Binding-site contacts:
Ligand atom O7 contacts residue GLN328 of chain 1.D at 3.0 Å (h-bond).
Ligand atom C2 contacts residue GLN328 of chain 1.D at 3.2 Å.
Ligand atom C5 contacts residue ASN346 of chain 1.D at 3.2 Å.
Ligand atom C2 contacts residue ASN335 of chain 1.D at 4.0 Å.
Ligand atom C4 contacts residue ASN335 of chain 1.D at 3.7 Å.
Ligand atom C4 contacts residue ASN346 of chain 1.D at 4.1 Å.
Ligand atom O5 contacts residue ASN346 of chain 1.D at 1.9 Å (h-bond).
Ligand atom O3 contacts residue GLN328 of chain 1.D at 3.3 Å (h-bond).
Ligand atom C3 contacts residue GLN328 of chain 1.D at 3.7 Å.
Ligand atom C8 contacts residue GLN328 of chain 1.D at 4.3 Å.
Ligand atom C1 contacts residue GLN328 of chain 1.D at 4.2 Å.
Ligand atom C2 contacts residue ASN346 of chain 1.D at 2.9 Å.
Ligand atom C7 contacts residue ASN346 of chain 1.D at 4.4 Å.
Ligand atom C6 contacts residue ASN335 of chain 1.D at 3.4 Å.
Ligand atom C3 contacts residue ASN335 of chain 1.D at 4.5 Å.
Ligand atom N2 contacts residue ASN346 of chain 1.D at 3.6 Å (h-bond).
Ligand atom C1 contacts residue ASN346 of chain 1.D at 1.5 Å.
Ligand atom O7 contacts residue ASN346 of chain 1.D at 4.4 Å.
Ligand atom C6 contacts residue ASN346 of chain 1.D at 4.1 Å.
Ligand atom N2 contacts residue GLN328 of chain 1.D at 3.7 Å.
Ligand atom O5 contacts residue ASN335 of chain 1.D at 2.8 Å (h-bond).
Ligand atom C3 contacts residue ASN346 of chain 1.D at 4.0 Å.
Ligand atom C5 contacts residue ASN335 of chain 1.D at 3.4 Å.
Ligand atom C4 contacts residue GLN328 of chain 1.D at 4.2 Å.
Ligand atom O6 contacts residue ASN335 of chain 1.D at 2.7 Å (h-bond).
Ligand atom C1 contacts residue ASN335 of chain 1.D at 3.6 Å.
Ligand atom C7 contacts residue GLN328 of chain 1.D at 3.4 Å.

This small molecule binds to this protein.
Small molecule (SMILES): CC(=O)N[C@@H]1[C@@H](O)[C@H](O)[C@@H](CO)O[C@H]1O

Sequence of chain 1.D:
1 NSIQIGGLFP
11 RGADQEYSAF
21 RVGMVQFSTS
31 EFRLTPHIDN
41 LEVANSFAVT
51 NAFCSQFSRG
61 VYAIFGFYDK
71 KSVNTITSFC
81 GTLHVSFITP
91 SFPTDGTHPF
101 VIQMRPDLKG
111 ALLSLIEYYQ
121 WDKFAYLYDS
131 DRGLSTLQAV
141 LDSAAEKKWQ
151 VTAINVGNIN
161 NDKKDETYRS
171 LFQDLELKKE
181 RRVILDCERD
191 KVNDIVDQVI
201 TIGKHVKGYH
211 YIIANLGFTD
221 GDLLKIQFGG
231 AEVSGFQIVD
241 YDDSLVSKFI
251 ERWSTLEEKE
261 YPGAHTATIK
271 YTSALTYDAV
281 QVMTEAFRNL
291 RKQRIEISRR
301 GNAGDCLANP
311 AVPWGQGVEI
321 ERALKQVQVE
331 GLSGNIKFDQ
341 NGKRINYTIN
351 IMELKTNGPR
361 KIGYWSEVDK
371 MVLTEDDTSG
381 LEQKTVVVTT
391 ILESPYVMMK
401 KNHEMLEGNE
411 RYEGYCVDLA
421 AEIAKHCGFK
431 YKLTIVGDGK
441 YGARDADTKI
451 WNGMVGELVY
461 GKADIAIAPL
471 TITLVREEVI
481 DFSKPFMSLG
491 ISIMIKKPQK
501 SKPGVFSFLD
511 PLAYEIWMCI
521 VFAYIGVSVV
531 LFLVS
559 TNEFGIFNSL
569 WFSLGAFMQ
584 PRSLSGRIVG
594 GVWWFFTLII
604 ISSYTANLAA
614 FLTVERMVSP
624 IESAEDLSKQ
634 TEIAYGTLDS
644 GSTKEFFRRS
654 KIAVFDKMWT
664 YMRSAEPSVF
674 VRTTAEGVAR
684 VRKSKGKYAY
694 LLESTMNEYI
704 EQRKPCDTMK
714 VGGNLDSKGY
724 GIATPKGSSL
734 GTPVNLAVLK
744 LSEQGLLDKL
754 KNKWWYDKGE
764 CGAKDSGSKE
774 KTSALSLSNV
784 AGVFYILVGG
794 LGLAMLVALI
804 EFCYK